Sequence of chain 4.A:
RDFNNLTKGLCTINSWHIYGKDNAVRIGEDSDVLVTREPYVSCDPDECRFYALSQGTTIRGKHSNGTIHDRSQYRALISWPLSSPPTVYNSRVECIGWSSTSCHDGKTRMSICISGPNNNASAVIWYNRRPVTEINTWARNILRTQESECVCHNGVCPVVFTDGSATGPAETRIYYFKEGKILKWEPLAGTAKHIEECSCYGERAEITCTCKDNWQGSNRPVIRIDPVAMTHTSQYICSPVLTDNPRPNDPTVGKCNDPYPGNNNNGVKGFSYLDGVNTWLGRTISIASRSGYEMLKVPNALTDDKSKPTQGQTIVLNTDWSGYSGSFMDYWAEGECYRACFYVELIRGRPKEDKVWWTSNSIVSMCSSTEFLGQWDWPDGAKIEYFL

The small molecule below binds the protein below.
Small molecule (SMILES): CC(=O)N[C@H]1[C@H](O[C@H]2[C@H](O)[C@@H](NC(C)=O)CO[C@@H]2CO)O[C@H](CO)[C@@H](O[C@@H]2O[C@H](CO[C@H]3O[C@H](CO)[C@@H](O)[C@H](O)[C@@H]3O)[C@@H](O)[C@H](O[C@H]3O[C@H](CO)[C@@H](O)[C@H](O)[C@@H]3O[C@H]3O[C@H](CO)[C@@H](O)[C@H](O)[C@@H]3O[C@H]3O[C@H](CO)[C@@H](O)[C@H](O)[C@@H]3O)[C@@H]2O)[C@@H]1O

Binding-site contacts:
Ligand atom O3 contacts residue GLN311 of chain 3.A at 3.2 Å.
Ligand atom O3 contacts residue GLY312 of chain 3.A at 2.9 Å (h-bond).
Ligand atom C3 contacts residue GLU294 of chain 3.A at 3.3 Å.
Ligand atom C6 contacts residue THR310 of chain 3.A at 3.6 Å.
Ligand atom N2 contacts residue ASN120 of chain 4.A at 2.8 Å (h-bond).
Ligand atom O6 contacts residue ILE285 of chain 3.A at 2.8 Å (h-bond).
Ligand atom C2 contacts residue ASN120 of chain 4.A at 2.4 Å.
Ligand atom C7 contacts residue ASN120 of chain 4.A at 3.5 Å.
Ligand atom O3 contacts residue ARG283 of chain 3.A at 2.9 Å (salt-bridge).
Ligand atom O6 contacts residue LYS308 of chain 3.A at 2.7 Å (salt-bridge).
Ligand atom O4 contacts residue ARG247 of chain 3.A at 3.2 Å (salt-bridge).
Ligand atom O6 contacts residue THR310 of chain 3.A at 3.5 Å (h-bond).
Ligand atom O4 contacts residue GLU294 of chain 3.A at 2.8 Å (salt-bridge).
Ligand atom O5 contacts residue ASN120 of chain 4.A at 2.4 Å (h-bond).
Ligand atom O2 contacts residue GLY312 of chain 3.A at 3.2 Å.
Ligand atom C6 contacts residue LYS308 of chain 3.A at 3.6 Å.
Ligand atom C6 contacts residue LEU373 of chain 3.A at 3.3 Å (hydrophobic).
Ligand atom C6 contacts residue ASP250 of chain 3.A at 3.5 Å.
Ligand atom O5 contacts residue GLY374 of chain 3.A at 3.3 Å.
Ligand atom O5 contacts residue GLN375 of chain 3.A at 3.4 Å (h-bond).
Ligand atom O4 contacts residue ILE287 of chain 3.A at 3.1 Å.
Ligand atom C5 contacts residue GLN375 of chain 3.A at 3.6 Å.
Ligand atom O2 contacts residue LEU296 of chain 3.A at 3.3 Å.
Ligand atom C4 contacts residue GLU294 of chain 3.A at 3.5 Å.
Ligand atom O6 contacts residue GLN375 of chain 3.A at 3.3 Å.
Ligand atom O3 contacts residue ASN249 of chain 3.A at 2.9 Å (h-bond).
Ligand atom O3 contacts residue ASP250 of chain 3.A at 2.9 Å (salt-bridge).
Ligand atom O5 contacts residue ARG283 of chain 3.A at 3.1 Å (salt-bridge).
Ligand atom C5 contacts residue ASN120 of chain 4.A at 3.7 Å.
Ligand atom C3 contacts residue GLY312 of chain 3.A at 3.1 Å.
Ligand atom O6 contacts residue ASP250 of chain 3.A at 2.6 Å (salt-bridge).
Ligand atom C6 contacts residue ILE285 of chain 3.A at 3.5 Å (hydrophobic).
Ligand atom O3 contacts residue GLU294 of chain 3.A at 2.6 Å (salt-bridge).
Ligand atom C1 contacts residue ASN120 of chain 4.A at 1.4 Å.
Ligand atom O5 contacts residue ASP250 of chain 3.A at 3.5 Å (salt-bridge).
Ligand atom C6 contacts residue ARG283 of chain 3.A at 3.7 Å.
Ligand atom C5 contacts residue ARG283 of chain 3.A at 3.5 Å.
Ligand atom C6 contacts residue GLN311 of chain 3.A at 3.6 Å.
Ligand atom O2 contacts residue ASN249 of chain 3.A at 3.2 Å (h-bond).
Ligand atom C8 contacts residue ASN119 of chain 4.A at 3.2 Å.

Sequence of chain 3.A:
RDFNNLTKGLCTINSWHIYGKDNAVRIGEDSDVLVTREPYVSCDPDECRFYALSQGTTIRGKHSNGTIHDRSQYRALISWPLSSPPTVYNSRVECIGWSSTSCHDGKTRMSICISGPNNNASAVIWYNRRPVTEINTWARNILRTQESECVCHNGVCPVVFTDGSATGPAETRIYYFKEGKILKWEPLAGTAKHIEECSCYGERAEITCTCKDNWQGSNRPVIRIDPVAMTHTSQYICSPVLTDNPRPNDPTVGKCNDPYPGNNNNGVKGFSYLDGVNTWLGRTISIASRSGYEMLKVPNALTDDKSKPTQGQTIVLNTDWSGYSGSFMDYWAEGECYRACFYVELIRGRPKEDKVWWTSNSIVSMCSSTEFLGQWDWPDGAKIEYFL